A protein and the small-molecule ligand that binds it are described below.
Small molecule (SMILES): CC1=CCc2ccc3ccc(C)[n+]4c3c2N1[Pt]41(C)(N)[C]=[C]1

Binding-site contacts:
Ligand atom C9 contacts residue THR78 of chain 1.B at 4.5 Å.
Ligand atom C22 contacts residue TYR76 of chain 1.B at 3.6 Å (hydrophobic).
Ligand atom C21 contacts residue TYR76 of chain 1.B at 3.5 Å (hydrophobic).
Ligand atom CP contacts residue HIS105 of chain 1.B at 3.9 Å.
Ligand atom CP contacts residue VAL124 of chain 1.B at 4.3 Å (hydrophobic).
Ligand atom C2A contacts residue HIS105 of chain 1.B at 3.5 Å.
Ligand atom C9A contacts residue THR78 of chain 1.B at 3.4 Å.
Ligand atom N10 contacts residue HIS105 of chain 1.B at 4.0 Å.
Ligand atom N1 contacts residue HIS105 of chain 1.B at 3.4 Å (h-bond).
Ligand atom C21 contacts residue THR78 of chain 1.B at 4.3 Å.
Ligand atom C2A contacts residue GLN74 of chain 1.B at 4.3 Å.
Ligand atom C2 contacts residue HIS105 of chain 1.B at 3.9 Å.
Ligand atom C21 contacts residue SER77 of chain 1.B at 4.5 Å.
Ligand atom C22 contacts residue HIS105 of chain 1.B at 3.2 Å.
Ligand atom PT contacts residue HIS105 of chain 1.B at 2.1 Å.
Ligand atom C21 contacts residue HIS105 of chain 1.B at 3.1 Å.

Sequence of chain 1.B:
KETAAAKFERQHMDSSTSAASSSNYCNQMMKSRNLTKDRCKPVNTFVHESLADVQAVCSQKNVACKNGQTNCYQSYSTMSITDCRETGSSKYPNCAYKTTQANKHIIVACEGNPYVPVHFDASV